The small molecule below binds the protein below.
Small molecule (SMILES): CC(C)C[C@@H](CO)NC(=O)[C@H](CC(C)C)NC(=O)[C@H](CC(C)C)NC(=O)OCc1ccccc1

Sequence of chain 1.B:
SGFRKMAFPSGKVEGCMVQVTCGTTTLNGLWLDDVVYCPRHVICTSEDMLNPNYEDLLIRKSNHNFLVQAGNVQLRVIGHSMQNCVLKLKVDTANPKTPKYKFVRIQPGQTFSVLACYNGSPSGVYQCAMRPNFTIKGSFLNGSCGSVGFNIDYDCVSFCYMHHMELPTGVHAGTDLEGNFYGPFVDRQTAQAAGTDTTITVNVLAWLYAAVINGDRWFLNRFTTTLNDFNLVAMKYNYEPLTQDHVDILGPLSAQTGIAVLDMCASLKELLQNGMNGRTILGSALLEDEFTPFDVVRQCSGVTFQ

Binding-site contacts:
Ligand atom C17 contacts residue CYS145 of chain 1.B at 2.8 Å (hydrophobic).
Ligand atom C11 contacts residue GLN189 of chain 1.B at 3.5 Å.
Ligand atom O32 contacts residue GLU166 of chain 1.B at 2.9 Å (salt-bridge).
Ligand atom C6 contacts residue ALA191 of chain 1.B at 3.7 Å (hydrophobic).
Ligand atom C15 contacts residue HIS164 of chain 1.B at 3.7 Å.
Ligand atom N13 contacts residue GLN189 of chain 1.B at 3.1 Å (h-bond).
Ligand atom C2 contacts residue GLN192 of chain 1.B at 3.5 Å.
Ligand atom C1 contacts residue PRO168 of chain 1.B at 3.6 Å (hydrophobic).
Ligand atom O33 contacts residue SER144 of chain 1.B at 3.5 Å (h-bond).
Ligand atom C26 contacts residue HIS41 of chain 1.B at 3.8 Å.
Ligand atom C2 contacts residue PRO168 of chain 1.B at 3.7 Å (hydrophobic).
Ligand atom C22 contacts residue HIS41 of chain 1.B at 3.7 Å.
Ligand atom O32 contacts residue MET165 of chain 1.B at 3.0 Å.
Ligand atom C22 contacts residue CYS145 of chain 1.B at 1.8 Å (hydrophobic).
Ligand atom C1 contacts residue ALA191 of chain 1.B at 3.8 Å (hydrophobic).
Ligand atom C7 contacts residue GLN192 of chain 1.B at 3.8 Å.
Ligand atom C4 contacts residue THR190 of chain 1.B at 3.2 Å.
Ligand atom C4 contacts residue GLN189 of chain 1.B at 3.8 Å.
Ligand atom N16 contacts residue HIS164 of chain 1.B at 3.0 Å (h-bond).
Ligand atom O8 contacts residue GLU166 of chain 1.B at 3.7 Å.
Ligand atom C21 contacts residue PHE140 of chain 1.B at 3.8 Å (hydrophobic).
Ligand atom C12 contacts residue GLN189 of chain 1.B at 3.8 Å.
Ligand atom C9 contacts residue MET165 of chain 1.B at 3.7 Å (hydrophobic).
Ligand atom N10 contacts residue GLU166 of chain 1.B at 3.1 Å (salt-bridge).
Ligand atom C5 contacts residue ALA191 of chain 1.B at 3.8 Å (hydrophobic).
Ligand atom O33 contacts residue CYS145 of chain 1.B at 2.5 Å (h-bond).
Ligand atom C18 contacts residue CYS145 of chain 1.B at 3.2 Å (hydrophobic).
Ligand atom C12 contacts residue MET165 of chain 1.B at 3.8 Å (hydrophobic).
Ligand atom C26 contacts residue ASP187 of chain 1.B at 3.8 Å.
Ligand atom N16 contacts residue CYS145 of chain 1.B at 3.2 Å (h-bond).
Ligand atom C14 contacts residue HIS164 of chain 1.B at 3.6 Å.
Ligand atom C3 contacts residue THR190 of chain 1.B at 3.2 Å.
Ligand atom C7 contacts residue THR190 of chain 1.B at 3.2 Å.
Ligand atom C21 contacts residue HIS163 of chain 1.B at 3.7 Å.
Ligand atom C20 contacts residue ASN142 of chain 1.B at 3.2 Å.
Ligand atom O31 contacts residue GLN189 of chain 1.B at 3.2 Å.
Ligand atom O8 contacts residue MET165 of chain 1.B at 3.6 Å.
Ligand atom O33 contacts residue GLY143 of chain 1.B at 3.4 Å (h-bond).
Ligand atom O31 contacts residue MET165 of chain 1.B at 3.8 Å.
Ligand atom C4 contacts residue ALA191 of chain 1.B at 3.8 Å (hydrophobic).